A protein and the small-molecule ligand that binds it are described below.
Small molecule (SMILES): Cc1c(NC(=O)c2ccc(C(C)(C)C)cc2)cccc1-c1nc(N)nc(Nc2ccc(C(=O)N3CCOCC3)cc2)n1

Binding-site contacts:
Ligand atom N24 contacts residue TYR88 of chain 1.A at 3.6 Å.
Ligand atom C31 contacts residue LYS42 of chain 1.A at 3.4 Å.
Ligand atom C21 contacts residue ALA90 of chain 1.A at 3.6 Å (hydrophobic).
Ligand atom N14 contacts residue LEU140 of chain 1.A at 3.6 Å.
Ligand atom O43 contacts residue GLY23 of chain 1.A at 3.3 Å.
Ligand atom C11 contacts residue MET89 of chain 1.A at 3.4 Å (hydrophobic).
Ligand atom C18 contacts residue LEU20 of chain 1.A at 3.7 Å (hydrophobic).
Ligand atom N10 contacts residue MET89 of chain 1.A at 3.4 Å (h-bond).
Ligand atom N14 contacts residue GLU87 of chain 1.A at 3.0 Å (salt-bridge).
Ligand atom C31 contacts residue GLY23 of chain 1.A at 3.4 Å.
Ligand atom C16 contacts residue GLY92 of chain 1.A at 3.6 Å.
Ligand atom C42 contacts residue GLN24 of chain 1.A at 3.7 Å.
Ligand atom N14 contacts residue ALA40 of chain 1.A at 3.3 Å.
Ligand atom N24 contacts residue MET89 of chain 1.A at 2.7 Å (h-bond).
Ligand atom C17 contacts residue LEU20 of chain 1.A at 3.5 Å (hydrophobic).
Ligand atom C39 contacts residue SER155 of chain 1.A at 3.5 Å.
Ligand atom C4 contacts residue LEU20 of chain 1.A at 3.5 Å (hydrophobic).
Ligand atom N14 contacts residue THR86 of chain 1.A at 3.7 Å.
Ligand atom C21 contacts residue GLY92 of chain 1.A at 3.5 Å.
Ligand atom C34 contacts residue ASN138 of chain 1.A at 3.5 Å.
Ligand atom C5 contacts residue LEU20 of chain 1.A at 3.5 Å (hydrophobic).
Ligand atom C21 contacts residue TYR88 of chain 1.A at 3.6 Å (hydrophobic).
Ligand atom C16 contacts residue MET89 of chain 1.A at 3.5 Å (hydrophobic).
Ligand atom C32 contacts residue LYS42 of chain 1.A at 3.5 Å.
Ligand atom C20 contacts residue ALA90 of chain 1.A at 3.8 Å (hydrophobic).
Ligand atom C42 contacts residue TYR163 of chain 1.A at 3.4 Å (hydrophobic).
Ligand atom O43 contacts residue LYS42 of chain 1.A at 3.3 Å (salt-bridge).
Ligand atom C9 contacts residue LEU140 of chain 1.A at 3.6 Å (hydrophobic).
Ligand atom C41 contacts residue ASN138 of chain 1.A at 3.6 Å.
Ligand atom C16 contacts residue LEU20 of chain 1.A at 3.8 Å (hydrophobic).
Ligand atom C1 contacts residue ASP151 of chain 1.A at 3.5 Å.
Ligand atom C42 contacts residue ASP133 of chain 1.A at 3.8 Å.
Ligand atom C6 contacts residue GLY23 of chain 1.A at 3.6 Å.
Ligand atom C41 contacts residue ASP133 of chain 1.A at 3.2 Å.
Ligand atom C39 contacts residue LEU154 of chain 1.A at 3.5 Å (hydrophobic).
Ligand atom C37 contacts residue LYS42 of chain 1.A at 3.2 Å.
Ligand atom O43 contacts residue VAL28 of chain 1.A at 3.4 Å.
Ligand atom C21 contacts residue MET89 of chain 1.A at 3.5 Å (hydrophobic).
Ligand atom C25 contacts residue ASN91 of chain 1.A at 3.3 Å.
Ligand atom C9 contacts residue ALA40 of chain 1.A at 3.6 Å (hydrophobic).

Sequence of chain 1.A:
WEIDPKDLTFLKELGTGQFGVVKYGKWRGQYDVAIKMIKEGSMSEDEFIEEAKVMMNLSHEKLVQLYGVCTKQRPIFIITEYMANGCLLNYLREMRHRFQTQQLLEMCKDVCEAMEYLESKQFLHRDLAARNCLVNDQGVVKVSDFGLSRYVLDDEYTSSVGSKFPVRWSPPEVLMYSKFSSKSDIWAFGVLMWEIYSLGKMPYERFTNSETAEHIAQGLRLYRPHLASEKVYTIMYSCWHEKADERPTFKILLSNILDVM